This small molecule binds to this protein.
Small molecule (SMILES): CC(=O)N[C@H]1[C@H](O[C@H]2[C@H](O)[C@@H](NC(C)=O)CO[C@@H]2CO)O[C@H](CO)[C@@H](O)[C@@H]1O

Sequence of chain 1.E:
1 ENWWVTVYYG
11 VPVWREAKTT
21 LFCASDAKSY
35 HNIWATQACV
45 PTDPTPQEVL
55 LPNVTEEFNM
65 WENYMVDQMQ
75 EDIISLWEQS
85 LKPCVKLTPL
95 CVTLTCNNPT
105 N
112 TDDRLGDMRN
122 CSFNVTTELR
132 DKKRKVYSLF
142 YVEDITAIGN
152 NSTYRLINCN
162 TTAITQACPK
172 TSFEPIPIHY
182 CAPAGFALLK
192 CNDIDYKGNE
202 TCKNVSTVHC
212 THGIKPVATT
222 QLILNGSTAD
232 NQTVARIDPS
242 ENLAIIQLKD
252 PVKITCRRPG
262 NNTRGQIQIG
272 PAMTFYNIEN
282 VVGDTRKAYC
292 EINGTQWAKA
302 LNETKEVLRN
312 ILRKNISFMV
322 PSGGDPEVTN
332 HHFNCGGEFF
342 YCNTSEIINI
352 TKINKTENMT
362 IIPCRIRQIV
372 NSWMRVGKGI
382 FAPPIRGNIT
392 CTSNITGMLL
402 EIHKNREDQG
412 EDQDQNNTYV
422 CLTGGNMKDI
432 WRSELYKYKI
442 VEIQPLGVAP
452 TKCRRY

Binding-site contacts:
Ligand atom C5 contacts residue ASN205 of chain 1.E at 3.7 Å.
Ligand atom C6 contacts residue ASN193 of chain 1.E at 4.2 Å.
Ligand atom C2 contacts residue ASN205 of chain 1.E at 2.4 Å.
Ligand atom O7 contacts residue ASN205 of chain 1.E at 3.0 Å (h-bond).
Ligand atom C7 contacts residue GLU52 of chain 1.E at 4.2 Å.
Ligand atom C1 contacts residue ASN193 of chain 1.E at 4.3 Å.
Ligand atom C1 contacts residue ASN205 of chain 1.E at 1.4 Å.
Ligand atom C7 contacts residue ASN205 of chain 1.E at 3.1 Å.
Ligand atom C5 contacts residue LEU54 of chain 1.E at 4.2 Å (hydrophobic).
Ligand atom C4 contacts residue ASN205 of chain 1.E at 4.2 Å.
Ligand atom C8 contacts residue GLU52 of chain 1.E at 3.3 Å.
Ligand atom O5 contacts residue ASN193 of chain 1.E at 3.7 Å.
Ligand atom O5 contacts residue ASN205 of chain 1.E at 2.4 Å (h-bond).
Ligand atom C3 contacts residue ASN205 of chain 1.E at 3.8 Å.
Ligand atom O6 contacts residue ASN193 of chain 1.E at 3.0 Å (h-bond).
Ligand atom C8 contacts residue ASN205 of chain 1.E at 4.3 Å.
Ligand atom O7 contacts residue GLU52 of chain 1.E at 4.1 Å.
Ligand atom C5 contacts residue ASN193 of chain 1.E at 4.3 Å.
Ligand atom N2 contacts residue ASN205 of chain 1.E at 2.9 Å (h-bond).